This protein binds this small molecule.
Small molecule (SMILES): CC(=O)N[C@@H]1[C@@H](O)[C@H](O)[C@@H](CO)O[C@H]1O

Binding-site contacts:
Ligand atom O6 contacts residue GLN47 of chain 2.A at 3.7 Å.
Ligand atom C3 contacts residue ASN59 of chain 2.A at 3.7 Å.
Ligand atom C1 contacts residue ASN59 of chain 2.A at 1.4 Å.
Ligand atom O7 contacts residue LEU56 of chain 2.A at 4.2 Å.
Ligand atom O5 contacts residue GLN47 of chain 2.A at 3.6 Å (h-bond).
Ligand atom C1 contacts residue GLN47 of chain 2.A at 3.9 Å.
Ligand atom C4 contacts residue ASN59 of chain 2.A at 3.9 Å.
Ligand atom C6 contacts residue GLN47 of chain 2.A at 4.3 Å.
Ligand atom C2 contacts residue ASN59 of chain 2.A at 2.6 Å.
Ligand atom O5 contacts residue ASN59 of chain 2.A at 1.7 Å (h-bond).
Ligand atom C5 contacts residue ASN59 of chain 2.A at 3.1 Å.
Ligand atom C7 contacts residue ASN59 of chain 2.A at 3.5 Å.
Ligand atom C1 contacts residue LEU49 of chain 2.A at 4.4 Å (hydrophobic).
Ligand atom O7 contacts residue ASN59 of chain 2.A at 3.0 Å (h-bond).
Ligand atom C6 contacts residue ASN59 of chain 2.A at 4.0 Å.
Ligand atom O6 contacts residue ASN59 of chain 2.A at 3.9 Å.
Ligand atom N2 contacts residue ASN59 of chain 2.A at 3.3 Å (h-bond).
Ligand atom O7 contacts residue LEU49 of chain 2.A at 4.5 Å.
Ligand atom O6 contacts residue SER61 of chain 2.A at 4.0 Å.
Ligand atom C5 contacts residue GLN47 of chain 2.A at 3.6 Å.

Sequence of chain 2.A:
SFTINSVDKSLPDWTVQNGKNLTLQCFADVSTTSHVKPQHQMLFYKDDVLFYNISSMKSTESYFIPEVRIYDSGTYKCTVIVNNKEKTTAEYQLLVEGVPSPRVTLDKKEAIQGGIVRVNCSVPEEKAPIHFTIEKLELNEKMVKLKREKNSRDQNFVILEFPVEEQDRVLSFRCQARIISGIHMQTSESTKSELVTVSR